Binding-site contacts:
Ligand atom C2 contacts residue ASN133 of chain 1.D at 2.4 Å.
Ligand atom N2 contacts residue ASN133 of chain 1.D at 2.8 Å (h-bond).
Ligand atom O6 contacts residue THR97 of chain 1.D at 3.5 Å.
Ligand atom O6 contacts residue THR169 of chain 1.D at 4.2 Å.
Ligand atom O5 contacts residue ASN133 of chain 1.D at 2.4 Å (h-bond).
Ligand atom C7 contacts residue ASN133 of chain 1.D at 3.1 Å.
Ligand atom C3 contacts residue ASN133 of chain 1.D at 3.8 Å.
Ligand atom C8 contacts residue ASN133 of chain 1.D at 3.3 Å.
Ligand atom C4 contacts residue ASN133 of chain 1.D at 4.2 Å.
Ligand atom C6 contacts residue ASN99 of chain 1.D at 3.8 Å.
Ligand atom O6 contacts residue ASN99 of chain 1.D at 3.6 Å.
Ligand atom C1 contacts residue ASN133 of chain 1.D at 1.4 Å.
Ligand atom C5 contacts residue ASN133 of chain 1.D at 3.7 Å.
Ligand atom O7 contacts residue ASN133 of chain 1.D at 3.9 Å.

A small-molecule ligand and the protein it binds are described below.
Small molecule (SMILES): CC(=O)N[C@@H]1[C@@H](O)[C@H](O)[C@@H](CO)O[C@H]1O

Sequence of chain 1.D:
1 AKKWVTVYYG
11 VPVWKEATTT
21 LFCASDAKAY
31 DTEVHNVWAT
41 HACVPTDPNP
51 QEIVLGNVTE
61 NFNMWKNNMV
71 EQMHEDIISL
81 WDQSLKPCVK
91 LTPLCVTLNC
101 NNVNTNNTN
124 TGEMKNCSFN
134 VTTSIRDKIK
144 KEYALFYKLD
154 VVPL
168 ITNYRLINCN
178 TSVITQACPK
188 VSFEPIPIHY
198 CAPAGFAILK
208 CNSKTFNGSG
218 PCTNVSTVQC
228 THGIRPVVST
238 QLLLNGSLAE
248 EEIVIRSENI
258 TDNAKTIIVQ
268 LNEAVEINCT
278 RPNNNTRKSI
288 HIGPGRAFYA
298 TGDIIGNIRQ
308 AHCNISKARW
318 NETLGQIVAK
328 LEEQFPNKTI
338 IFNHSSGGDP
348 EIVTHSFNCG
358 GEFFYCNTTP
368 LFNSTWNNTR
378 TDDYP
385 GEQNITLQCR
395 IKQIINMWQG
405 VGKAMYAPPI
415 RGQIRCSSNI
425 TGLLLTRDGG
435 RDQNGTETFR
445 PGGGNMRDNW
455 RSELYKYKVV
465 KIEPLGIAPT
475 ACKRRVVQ